This protein binds this small molecule.
Small molecule (SMILES): CC(=O)N[C@@H]1[C@@H](O)[C@H](O)[C@@H](CO)O[C@H]1O

Binding-site contacts:
Ligand atom C6 contacts residue THR485 of chain 1.B at 4.0 Å.
Ligand atom C1 contacts residue ASN488 of chain 1.B at 1.5 Å.
Ligand atom O6 contacts residue GLU484 of chain 1.B at 3.3 Å.
Ligand atom O5 contacts residue ASN488 of chain 1.B at 2.3 Å (h-bond).
Ligand atom C5 contacts residue ASN488 of chain 1.B at 3.6 Å.
Ligand atom C1 contacts residue GLU484 of chain 1.B at 4.3 Å.
Ligand atom O5 contacts residue THR490 of chain 1.B at 4.3 Å.
Ligand atom C1 contacts residue THR490 of chain 1.B at 3.6 Å.
Ligand atom C8 contacts residue ASN488 of chain 1.B at 4.3 Å.
Ligand atom N2 contacts residue ASN488 of chain 1.B at 2.9 Å (h-bond).
Ligand atom O5 contacts residue GLU484 of chain 1.B at 3.4 Å.
Ligand atom C2 contacts residue ASN488 of chain 1.B at 2.4 Å.
Ligand atom O7 contacts residue ASN488 of chain 1.B at 3.1 Å (h-bond).
Ligand atom C3 contacts residue ASN488 of chain 1.B at 3.8 Å.
Ligand atom C6 contacts residue GLU484 of chain 1.B at 3.8 Å.
Ligand atom N2 contacts residue THR490 of chain 1.B at 3.6 Å.
Ligand atom C4 contacts residue ASN488 of chain 1.B at 4.1 Å.
Ligand atom O5 contacts residue THR485 of chain 1.B at 4.3 Å.
Ligand atom C6 contacts residue SER481 of chain 1.B at 4.1 Å.
Ligand atom C8 contacts residue THR490 of chain 1.B at 4.0 Å.
Ligand atom C7 contacts residue THR490 of chain 1.B at 4.2 Å.
Ligand atom C7 contacts residue ASN488 of chain 1.B at 3.2 Å.
Ligand atom C5 contacts residue THR485 of chain 1.B at 4.1 Å.
Ligand atom C5 contacts residue GLU484 of chain 1.B at 4.2 Å.

Sequence of chain 1.B:
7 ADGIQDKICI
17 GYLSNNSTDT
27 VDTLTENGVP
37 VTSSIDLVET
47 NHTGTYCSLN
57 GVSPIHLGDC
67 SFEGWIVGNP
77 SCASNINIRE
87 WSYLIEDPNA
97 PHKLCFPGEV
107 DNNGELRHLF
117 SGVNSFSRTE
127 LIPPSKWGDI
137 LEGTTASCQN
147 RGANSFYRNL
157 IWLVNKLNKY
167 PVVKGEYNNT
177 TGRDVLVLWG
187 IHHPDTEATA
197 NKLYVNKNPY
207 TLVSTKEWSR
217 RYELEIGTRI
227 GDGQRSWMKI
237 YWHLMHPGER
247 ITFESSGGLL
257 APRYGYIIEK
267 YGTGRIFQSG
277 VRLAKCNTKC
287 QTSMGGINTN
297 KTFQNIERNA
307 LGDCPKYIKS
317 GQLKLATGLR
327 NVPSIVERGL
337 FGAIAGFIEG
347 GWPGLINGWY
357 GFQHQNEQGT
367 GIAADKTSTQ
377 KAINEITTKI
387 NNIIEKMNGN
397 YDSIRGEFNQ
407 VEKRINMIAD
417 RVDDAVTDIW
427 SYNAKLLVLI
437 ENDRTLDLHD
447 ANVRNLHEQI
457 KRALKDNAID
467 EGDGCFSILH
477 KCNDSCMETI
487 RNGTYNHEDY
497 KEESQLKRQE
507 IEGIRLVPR